This small molecule binds to this protein.
Small molecule (SMILES): N[C@@H](CCCC[NH3+])C(=O)O

Binding-site contacts:
Ligand atom CD contacts residue PHE130 of chain 1.A at 4.1 Å (hydrophobic).
Ligand atom NZ contacts residue ASN112 of chain 1.A at 4.2 Å.
Ligand atom CB contacts residue ARG203 of chain 1.A at 4.0 Å.
Ligand atom OXT contacts residue LEU1 of chain 1.G at 3.8 Å.
Ligand atom N contacts residue LEU1 of chain 1.G at 1.3 Å.
Ligand atom N contacts residue ARG203 of chain 1.A at 4.4 Å.
Ligand atom CG contacts residue LEU202 of chain 1.A at 4.3 Å (hydrophobic).
Ligand atom CE contacts residue ASN112 of chain 1.A at 4.3 Å.
Ligand atom N contacts residue HIS231 of chain 1.A at 3.9 Å.
Ligand atom C contacts residue LEU1 of chain 1.G at 3.6 Å (hydrophobic).
Ligand atom C contacts residue HIS231 of chain 1.A at 3.5 Å.
Ligand atom C contacts residue ASN112 of chain 1.A at 3.9 Å.
Ligand atom CD contacts residue ASN112 of chain 1.A at 3.5 Å.
Ligand atom CA contacts residue ASN112 of chain 1.A at 4.3 Å.
Ligand atom CA contacts residue LEU1 of chain 1.G at 2.4 Å (hydrophobic).
Ligand atom NZ contacts residue ASN111 of chain 1.A at 3.0 Å (h-bond).
Ligand atom CA contacts residue ARG203 of chain 1.A at 4.0 Å.
Ligand atom CB contacts residue LEU202 of chain 1.A at 4.0 Å (hydrophobic).
Ligand atom CE contacts residue LEU202 of chain 1.A at 4.3 Å (hydrophobic).
Ligand atom CD contacts residue LEU202 of chain 1.A at 4.2 Å (hydrophobic).
Ligand atom CA contacts residue HIS231 of chain 1.A at 3.7 Å.
Ligand atom CD contacts residue ASN111 of chain 1.A at 3.5 Å.
Ligand atom NZ contacts residue PHE130 of chain 1.A at 4.3 Å.
Ligand atom CE contacts residue ASN111 of chain 1.A at 2.8 Å.
Ligand atom O contacts residue ASP226 of chain 1.A at 4.5 Å.
Ligand atom N contacts residue ASN112 of chain 1.A at 3.3 Å (h-bond).
Ligand atom CG contacts residue ASN112 of chain 1.A at 4.0 Å.
Ligand atom CE contacts residue PHE130 of chain 1.A at 3.2 Å (hydrophobic).
Ligand atom O contacts residue HIS231 of chain 1.A at 3.4 Å (h-bond).
Ligand atom OXT contacts residue HIS231 of chain 1.A at 3.7 Å.
Ligand atom OXT contacts residue ASN112 of chain 1.A at 3.0 Å (h-bond).
Ligand atom CG contacts residue LEU1 of chain 1.G at 4.4 Å (hydrophobic).
Ligand atom CD contacts residue LEU1 of chain 1.G at 4.5 Å (hydrophobic).
Ligand atom CB contacts residue LEU1 of chain 1.G at 3.4 Å (hydrophobic).

Sequence of chain 1.A:
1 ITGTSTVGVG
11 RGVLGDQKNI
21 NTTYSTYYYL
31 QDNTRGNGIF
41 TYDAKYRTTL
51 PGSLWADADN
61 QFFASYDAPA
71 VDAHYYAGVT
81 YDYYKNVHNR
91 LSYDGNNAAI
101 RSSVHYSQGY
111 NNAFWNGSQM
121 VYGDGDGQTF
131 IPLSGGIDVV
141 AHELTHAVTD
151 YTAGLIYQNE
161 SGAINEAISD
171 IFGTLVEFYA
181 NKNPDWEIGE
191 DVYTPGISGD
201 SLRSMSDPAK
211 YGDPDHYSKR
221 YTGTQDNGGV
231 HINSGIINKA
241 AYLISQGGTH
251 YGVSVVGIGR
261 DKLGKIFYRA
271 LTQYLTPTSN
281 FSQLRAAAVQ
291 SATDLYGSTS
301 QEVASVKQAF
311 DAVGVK